This small molecule binds to this protein.
Small molecule (SMILES): CC(=O)N[C@H]1[C@H](O[C@H]2[C@H](O)[C@@H](NC(C)=O)CO[C@@H]2CO)O[C@H](CO)[C@@H](O[C@@H]2O[C@H](CO[C@H]3O[C@H](CO[C@H]4O[C@H](CO)[C@@H](O)[C@H](O)[C@@H]4O)[C@@H](O)[C@H](O)[C@@H]3O)[C@@H](O)[C@H](O[C@H]3O[C@H](CO)[C@@H](O)[C@H](O)[C@@H]3O[C@H]3O[C@H](CO)[C@@H](O)[C@H](O)[C@@H]3O)[C@@H]2O)[C@@H]1O

Sequence of chain 1.D:
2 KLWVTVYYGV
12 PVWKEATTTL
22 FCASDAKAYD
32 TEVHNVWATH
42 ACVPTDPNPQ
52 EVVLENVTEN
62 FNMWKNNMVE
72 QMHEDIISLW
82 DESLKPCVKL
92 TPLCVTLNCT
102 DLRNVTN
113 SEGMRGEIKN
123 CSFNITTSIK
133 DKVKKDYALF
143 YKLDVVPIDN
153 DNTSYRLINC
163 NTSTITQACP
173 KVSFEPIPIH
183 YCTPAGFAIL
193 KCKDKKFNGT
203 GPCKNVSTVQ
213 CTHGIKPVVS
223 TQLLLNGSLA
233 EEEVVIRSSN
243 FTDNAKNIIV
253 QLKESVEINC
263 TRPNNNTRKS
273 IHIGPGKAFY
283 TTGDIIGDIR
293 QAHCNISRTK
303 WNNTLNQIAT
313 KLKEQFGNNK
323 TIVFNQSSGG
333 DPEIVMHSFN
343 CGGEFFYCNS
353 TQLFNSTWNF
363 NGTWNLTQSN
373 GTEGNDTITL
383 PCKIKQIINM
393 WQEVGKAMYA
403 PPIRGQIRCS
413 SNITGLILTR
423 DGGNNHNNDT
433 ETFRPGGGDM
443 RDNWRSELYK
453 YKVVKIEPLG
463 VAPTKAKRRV

Binding-site contacts:
Ligand atom C7 contacts residue THR369 of chain 1.D at 3.8 Å.
Ligand atom C8 contacts residue TRP360 of chain 1.D at 3.8 Å (hydrophobic).
Ligand atom C6 contacts residue ASN361 of chain 1.D at 3.8 Å.
Ligand atom O5 contacts residue ASN304 of chain 1.D at 2.4 Å (h-bond).
Ligand atom C3 contacts residue ASN361 of chain 1.D at 4.1 Å.
Ligand atom C2 contacts residue THR369 of chain 1.D at 3.8 Å.
Ligand atom O7 contacts residue ASN304 of chain 1.D at 3.4 Å (h-bond).
Ligand atom O6 contacts residue GLY364 of chain 1.D at 3.7 Å.
Ligand atom C3 contacts residue ASN304 of chain 1.D at 3.8 Å.
Ligand atom O3 contacts residue ASN363 of chain 1.D at 3.4 Å.
Ligand atom C5 contacts residue ASN304 of chain 1.D at 3.7 Å.
Ligand atom C8 contacts residue ASN304 of chain 1.D at 4.1 Å.
Ligand atom C8 contacts residue GLY364 of chain 1.D at 3.8 Å.
Ligand atom O7 contacts residue THR369 of chain 1.D at 2.9 Å (h-bond).
Ligand atom C3 contacts residue GLY364 of chain 1.D at 3.7 Å.
Ligand atom O7 contacts residue TRP360 of chain 1.D at 4.2 Å.
Ligand atom C2 contacts residue ASN363 of chain 1.D at 3.9 Å.
Ligand atom C6 contacts residue GLY364 of chain 1.D at 3.2 Å.
Ligand atom O3 contacts residue ASN361 of chain 1.D at 3.1 Å (h-bond).
Ligand atom N2 contacts residue ASN304 of chain 1.D at 2.8 Å (h-bond).
Ligand atom O3 contacts residue GLY364 of chain 1.D at 3.3 Å.
Ligand atom C7 contacts residue ASN361 of chain 1.D at 3.6 Å.
Ligand atom N2 contacts residue GLY364 of chain 1.D at 3.4 Å.
Ligand atom N2 contacts residue ASN361 of chain 1.D at 3.8 Å.
Ligand atom O5 contacts residue THR369 of chain 1.D at 4.0 Å.
Ligand atom C1 contacts residue THR369 of chain 1.D at 3.8 Å.
Ligand atom C2 contacts residue ASN361 of chain 1.D at 3.9 Å.
Ligand atom C2 contacts residue GLY364 of chain 1.D at 4.2 Å.
Ligand atom C7 contacts residue ASN304 of chain 1.D at 3.2 Å.
Ligand atom C6 contacts residue ASN367 of chain 1.D at 3.7 Å.
Ligand atom O5 contacts residue ASN308 of chain 1.D at 4.2 Å.
Ligand atom O6 contacts residue ASN367 of chain 1.D at 2.9 Å (h-bond).
Ligand atom C7 contacts residue GLY364 of chain 1.D at 4.1 Å.
Ligand atom O2 contacts residue ASN363 of chain 1.D at 3.0 Å (h-bond).
Ligand atom C2 contacts residue ASN304 of chain 1.D at 2.4 Å.
Ligand atom C1 contacts residue ASN304 of chain 1.D at 1.5 Å.
Ligand atom O7 contacts residue ASN361 of chain 1.D at 3.3 Å (h-bond).
Ligand atom C8 contacts residue THR365 of chain 1.D at 4.0 Å.
Ligand atom O6 contacts residue ASN361 of chain 1.D at 3.9 Å.
Ligand atom C8 contacts residue ASN361 of chain 1.D at 3.5 Å.